This small molecule binds to this protein.
Small molecule (SMILES): CC(=O)N[C@H]1[C@H](O[C@H]2[C@H](O)[C@@H](NC(C)=O)CO[C@@H]2CO)O[C@H](CO)[C@@H](O)[C@@H]1O

Sequence of chain 1.A:
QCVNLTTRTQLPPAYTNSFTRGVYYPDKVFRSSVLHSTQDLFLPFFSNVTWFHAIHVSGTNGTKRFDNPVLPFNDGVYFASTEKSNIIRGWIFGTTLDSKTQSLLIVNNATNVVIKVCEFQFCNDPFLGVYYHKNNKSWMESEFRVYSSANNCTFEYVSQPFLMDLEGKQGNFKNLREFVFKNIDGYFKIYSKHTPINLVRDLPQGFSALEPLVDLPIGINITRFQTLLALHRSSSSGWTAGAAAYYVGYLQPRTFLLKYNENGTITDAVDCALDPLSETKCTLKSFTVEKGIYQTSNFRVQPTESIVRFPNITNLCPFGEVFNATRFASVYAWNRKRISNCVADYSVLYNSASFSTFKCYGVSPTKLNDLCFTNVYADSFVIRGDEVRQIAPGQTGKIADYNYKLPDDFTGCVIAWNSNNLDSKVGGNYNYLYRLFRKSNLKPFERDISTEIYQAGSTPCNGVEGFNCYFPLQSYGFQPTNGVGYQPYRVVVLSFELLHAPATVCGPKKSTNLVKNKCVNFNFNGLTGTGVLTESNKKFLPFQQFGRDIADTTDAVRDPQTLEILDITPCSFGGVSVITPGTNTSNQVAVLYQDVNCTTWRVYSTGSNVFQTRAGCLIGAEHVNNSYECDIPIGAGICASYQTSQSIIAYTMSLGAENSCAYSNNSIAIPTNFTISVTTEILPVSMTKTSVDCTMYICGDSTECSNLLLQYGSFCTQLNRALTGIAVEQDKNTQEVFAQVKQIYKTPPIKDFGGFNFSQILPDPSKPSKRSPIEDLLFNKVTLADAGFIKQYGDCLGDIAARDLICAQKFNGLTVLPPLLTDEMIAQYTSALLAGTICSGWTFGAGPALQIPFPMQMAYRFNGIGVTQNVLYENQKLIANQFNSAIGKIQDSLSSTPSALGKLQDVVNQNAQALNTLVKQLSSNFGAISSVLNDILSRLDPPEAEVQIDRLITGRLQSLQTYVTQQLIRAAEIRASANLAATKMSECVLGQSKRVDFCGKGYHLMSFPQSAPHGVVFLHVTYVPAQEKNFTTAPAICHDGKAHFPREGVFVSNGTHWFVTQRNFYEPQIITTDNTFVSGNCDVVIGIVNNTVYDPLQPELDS

Binding-site contacts:
Ligand atom O5 contacts residue ASN1098 of chain 1.A at 2.5 Å (h-bond).
Ligand atom O7 contacts residue ASN1098 of chain 1.A at 3.9 Å.
Ligand atom C1 contacts residue HIS1101 of chain 1.A at 4.1 Å.
Ligand atom C3 contacts residue THR1100 of chain 1.A at 3.7 Å.
Ligand atom C6 contacts residue PHE1103 of chain 1.A at 4.1 Å (hydrophobic).
Ligand atom C1 contacts residue THR1100 of chain 1.A at 4.0 Å.
Ligand atom C5 contacts residue HIS1101 of chain 1.A at 4.0 Å.
Ligand atom O3 contacts residue THR1100 of chain 1.A at 4.4 Å.
Ligand atom N2 contacts residue ASN1098 of chain 1.A at 3.0 Å (h-bond).
Ligand atom N2 contacts residue THR1100 of chain 1.A at 3.1 Å (h-bond).
Ligand atom O5 contacts residue HIS1101 of chain 1.A at 4.4 Å.
Ligand atom C7 contacts residue HIS1101 of chain 1.A at 4.1 Å.
Ligand atom C5 contacts residue PHE1103 of chain 1.A at 4.2 Å (hydrophobic).
Ligand atom C3 contacts residue ASN1098 of chain 1.A at 3.9 Å.
Ligand atom C3 contacts residue HIS1101 of chain 1.A at 4.3 Å.
Ligand atom O4 contacts residue HIS1101 of chain 1.A at 4.5 Å.
Ligand atom O7 contacts residue HIS1101 of chain 1.A at 3.7 Å.
Ligand atom C5 contacts residue ASN1098 of chain 1.A at 3.9 Å.
Ligand atom C8 contacts residue HIS1101 of chain 1.A at 3.7 Å.
Ligand atom C1 contacts residue PHE1103 of chain 1.A at 4.2 Å (hydrophobic).
Ligand atom C8 contacts residue ASN1098 of chain 1.A at 4.2 Å.
Ligand atom C7 contacts residue ASN1098 of chain 1.A at 3.7 Å.
Ligand atom C7 contacts residue GLY1099 of chain 1.A at 4.2 Å.
Ligand atom C1 contacts residue ASN1098 of chain 1.A at 1.5 Å.
Ligand atom C7 contacts residue THR1100 of chain 1.A at 4.1 Å.
Ligand atom C4 contacts residue ASN1098 of chain 1.A at 4.4 Å.
Ligand atom C8 contacts residue GLY1099 of chain 1.A at 3.6 Å.
Ligand atom O5 contacts residue PHE1103 of chain 1.A at 3.6 Å.
Ligand atom C2 contacts residue ASN1098 of chain 1.A at 2.6 Å.
Ligand atom C2 contacts residue THR1100 of chain 1.A at 3.8 Å.
Ligand atom C8 contacts residue THR1100 of chain 1.A at 4.0 Å.